Binding-site contacts:
Ligand atom C1 contacts residue ASN296 of chain 1.A at 3.4 Å.
Ligand atom O7 contacts residue ASN283 of chain 1.A at 4.2 Å.
Ligand atom O5 contacts residue ASN296 of chain 1.A at 3.6 Å (h-bond).
Ligand atom C7 contacts residue VAL295 of chain 1.A at 4.2 Å (hydrophobic).
Ligand atom C8 contacts residue SER43 of chain 1.A at 3.4 Å.
Ligand atom C3 contacts residue ASN283 of chain 1.A at 3.8 Å.
Ligand atom O3 contacts residue THR260 of chain 2.A at 4.0 Å.
Ligand atom C2 contacts residue ASN283 of chain 1.A at 2.4 Å.
Ligand atom C1 contacts residue ASN283 of chain 1.A at 1.4 Å.
Ligand atom C3 contacts residue VAL295 of chain 1.A at 4.4 Å (hydrophobic).
Ligand atom C4 contacts residue ASN283 of chain 1.A at 4.2 Å.
Ligand atom C7 contacts residue ASN283 of chain 1.A at 3.9 Å.
Ligand atom O2 contacts residue THR260 of chain 2.A at 4.2 Å.
Ligand atom C5 contacts residue ASN296 of chain 1.A at 4.1 Å.
Ligand atom N2 contacts residue VAL295 of chain 1.A at 3.2 Å (h-bond).
Ligand atom O5 contacts residue ASN283 of chain 1.A at 2.3 Å (h-bond).
Ligand atom C2 contacts residue VAL295 of chain 1.A at 3.8 Å (hydrophobic).
Ligand atom N2 contacts residue ASN283 of chain 1.A at 2.8 Å (h-bond).
Ligand atom C8 contacts residue VAL295 of chain 1.A at 3.9 Å (hydrophobic).
Ligand atom C5 contacts residue ASN283 of chain 1.A at 3.6 Å.
Ligand atom C1 contacts residue VAL295 of chain 1.A at 3.4 Å (hydrophobic).

Sequence of chain 2.A:
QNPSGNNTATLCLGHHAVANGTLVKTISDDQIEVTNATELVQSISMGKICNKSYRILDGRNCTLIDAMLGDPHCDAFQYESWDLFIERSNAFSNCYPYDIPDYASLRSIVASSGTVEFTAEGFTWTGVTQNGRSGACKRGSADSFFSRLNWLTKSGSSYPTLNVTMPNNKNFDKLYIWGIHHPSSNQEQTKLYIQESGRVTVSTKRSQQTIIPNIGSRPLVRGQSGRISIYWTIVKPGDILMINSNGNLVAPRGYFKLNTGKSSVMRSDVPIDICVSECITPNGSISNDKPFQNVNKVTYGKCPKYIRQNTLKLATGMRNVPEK

This protein binds this small molecule.
Small molecule (SMILES): CC(=O)N[C@H]1[C@H](O[C@H]2[C@H](O)[C@@H](NC(C)=O)CO[C@@H]2CO)O[C@H](CO)[C@@H](O[C@@H]2O[C@H](CO[C@H]3O[C@H](CO)[C@@H](O)[C@H](O)[C@@H]3O)[C@@H](O)[C@H](O)[C@@H]2O)[C@@H]1O

Sequence of chain 1.A:
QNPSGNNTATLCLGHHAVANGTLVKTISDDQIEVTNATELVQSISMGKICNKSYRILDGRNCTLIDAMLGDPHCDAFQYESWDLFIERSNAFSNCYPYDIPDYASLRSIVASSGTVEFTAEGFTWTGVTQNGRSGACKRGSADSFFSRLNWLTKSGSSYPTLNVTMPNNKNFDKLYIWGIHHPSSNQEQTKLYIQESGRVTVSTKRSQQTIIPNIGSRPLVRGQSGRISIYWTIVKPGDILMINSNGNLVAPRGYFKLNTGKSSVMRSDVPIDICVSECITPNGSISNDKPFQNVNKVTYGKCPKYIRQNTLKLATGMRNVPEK